Sequence of chain 13.D:
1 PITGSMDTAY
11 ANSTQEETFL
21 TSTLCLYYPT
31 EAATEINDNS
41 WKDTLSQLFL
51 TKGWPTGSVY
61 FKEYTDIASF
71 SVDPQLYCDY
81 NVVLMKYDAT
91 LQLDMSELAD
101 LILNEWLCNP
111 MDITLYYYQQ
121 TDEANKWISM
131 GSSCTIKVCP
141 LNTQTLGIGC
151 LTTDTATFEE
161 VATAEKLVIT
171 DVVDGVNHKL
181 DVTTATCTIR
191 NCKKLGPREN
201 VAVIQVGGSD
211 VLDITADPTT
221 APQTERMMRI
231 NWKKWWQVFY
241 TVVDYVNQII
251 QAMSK

Binding-site contacts:
Ligand atom C5 contacts residue ASN12 of chain 13.D at 4.1 Å.
Ligand atom N2 contacts residue ASN12 of chain 13.D at 3.8 Å.
Ligand atom O7 contacts residue ASN12 of chain 13.D at 3.6 Å.
Ligand atom C7 contacts residue ASN12 of chain 13.D at 3.9 Å.
Ligand atom C2 contacts residue ASN12 of chain 13.D at 3.3 Å.
Ligand atom O5 contacts residue ASN12 of chain 13.D at 2.7 Å (h-bond).
Ligand atom C1 contacts residue ASN12 of chain 13.D at 2.2 Å.

The protein below binds the small molecule below.
Small molecule (SMILES): CC(=O)N[C@H]1[C@H](O[C@H]2[C@H](O)[C@@H](NC(C)=O)CO[C@@H]2CO)O[C@H](CO)[C@@H](O)[C@@H]1O